Sequence of chain 1.C:
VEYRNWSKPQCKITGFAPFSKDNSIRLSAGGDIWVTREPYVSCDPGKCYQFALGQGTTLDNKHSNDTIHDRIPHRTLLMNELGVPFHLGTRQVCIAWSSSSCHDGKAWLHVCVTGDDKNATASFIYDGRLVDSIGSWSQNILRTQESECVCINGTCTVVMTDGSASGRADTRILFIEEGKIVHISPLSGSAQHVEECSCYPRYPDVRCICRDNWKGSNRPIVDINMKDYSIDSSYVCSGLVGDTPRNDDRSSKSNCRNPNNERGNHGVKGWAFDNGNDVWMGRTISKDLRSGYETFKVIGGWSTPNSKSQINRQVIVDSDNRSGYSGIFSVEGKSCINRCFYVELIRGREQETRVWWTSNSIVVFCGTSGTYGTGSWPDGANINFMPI

Binding-site contacts:
Ligand atom C7 contacts residue ASN146 of chain 1.C at 3.7 Å.
Ligand atom C1 contacts residue ASN146 of chain 1.C at 1.4 Å.
Ligand atom C1 contacts residue TRP437 of chain 1.C at 3.9 Å (hydrophobic).
Ligand atom C8 contacts residue TRP437 of chain 1.C at 3.5 Å (hydrophobic).
Ligand atom C3 contacts residue TRP437 of chain 1.C at 3.8 Å (hydrophobic).
Ligand atom C3 contacts residue ASN146 of chain 1.C at 3.8 Å.
Ligand atom C5 contacts residue TRP437 of chain 1.C at 4.0 Å (hydrophobic).
Ligand atom O5 contacts residue TRP437 of chain 1.C at 4.5 Å.
Ligand atom C2 contacts residue TRP437 of chain 1.C at 4.1 Å (hydrophobic).
Ligand atom O5 contacts residue ASN146 of chain 1.C at 2.4 Å (h-bond).
Ligand atom C4 contacts residue TRP437 of chain 1.C at 4.4 Å (hydrophobic).
Ligand atom O4 contacts residue TRP437 of chain 1.C at 4.0 Å.
Ligand atom C5 contacts residue ASN146 of chain 1.C at 3.6 Å.
Ligand atom O7 contacts residue ASN146 of chain 1.C at 4.0 Å.
Ligand atom N2 contacts residue TRP437 of chain 1.C at 3.5 Å.
Ligand atom N2 contacts residue ASN146 of chain 1.C at 2.9 Å (h-bond).
Ligand atom C7 contacts residue TRP437 of chain 1.C at 4.0 Å (hydrophobic).
Ligand atom C2 contacts residue ASN146 of chain 1.C at 2.5 Å.
Ligand atom O3 contacts residue TRP437 of chain 1.C at 4.2 Å.
Ligand atom C4 contacts residue ASN146 of chain 1.C at 4.2 Å.
Ligand atom C8 contacts residue ILE469 of chain 1.C at 3.6 Å (hydrophobic).

This protein binds this small molecule.
Small molecule (SMILES): CC(=O)N[C@@H]1[C@@H](O)[C@H](O)[C@@H](CO)O[C@H]1O